The small molecule below binds the protein below.
Small molecule (SMILES): CC(=O)N[C@H]1[C@H](O[C@H]2[C@H](O)[C@@H](NC(C)=O)CO[C@@H]2CO)O[C@H](CO)[C@@H](O)[C@@H]1O

Sequence of chain 1.A:
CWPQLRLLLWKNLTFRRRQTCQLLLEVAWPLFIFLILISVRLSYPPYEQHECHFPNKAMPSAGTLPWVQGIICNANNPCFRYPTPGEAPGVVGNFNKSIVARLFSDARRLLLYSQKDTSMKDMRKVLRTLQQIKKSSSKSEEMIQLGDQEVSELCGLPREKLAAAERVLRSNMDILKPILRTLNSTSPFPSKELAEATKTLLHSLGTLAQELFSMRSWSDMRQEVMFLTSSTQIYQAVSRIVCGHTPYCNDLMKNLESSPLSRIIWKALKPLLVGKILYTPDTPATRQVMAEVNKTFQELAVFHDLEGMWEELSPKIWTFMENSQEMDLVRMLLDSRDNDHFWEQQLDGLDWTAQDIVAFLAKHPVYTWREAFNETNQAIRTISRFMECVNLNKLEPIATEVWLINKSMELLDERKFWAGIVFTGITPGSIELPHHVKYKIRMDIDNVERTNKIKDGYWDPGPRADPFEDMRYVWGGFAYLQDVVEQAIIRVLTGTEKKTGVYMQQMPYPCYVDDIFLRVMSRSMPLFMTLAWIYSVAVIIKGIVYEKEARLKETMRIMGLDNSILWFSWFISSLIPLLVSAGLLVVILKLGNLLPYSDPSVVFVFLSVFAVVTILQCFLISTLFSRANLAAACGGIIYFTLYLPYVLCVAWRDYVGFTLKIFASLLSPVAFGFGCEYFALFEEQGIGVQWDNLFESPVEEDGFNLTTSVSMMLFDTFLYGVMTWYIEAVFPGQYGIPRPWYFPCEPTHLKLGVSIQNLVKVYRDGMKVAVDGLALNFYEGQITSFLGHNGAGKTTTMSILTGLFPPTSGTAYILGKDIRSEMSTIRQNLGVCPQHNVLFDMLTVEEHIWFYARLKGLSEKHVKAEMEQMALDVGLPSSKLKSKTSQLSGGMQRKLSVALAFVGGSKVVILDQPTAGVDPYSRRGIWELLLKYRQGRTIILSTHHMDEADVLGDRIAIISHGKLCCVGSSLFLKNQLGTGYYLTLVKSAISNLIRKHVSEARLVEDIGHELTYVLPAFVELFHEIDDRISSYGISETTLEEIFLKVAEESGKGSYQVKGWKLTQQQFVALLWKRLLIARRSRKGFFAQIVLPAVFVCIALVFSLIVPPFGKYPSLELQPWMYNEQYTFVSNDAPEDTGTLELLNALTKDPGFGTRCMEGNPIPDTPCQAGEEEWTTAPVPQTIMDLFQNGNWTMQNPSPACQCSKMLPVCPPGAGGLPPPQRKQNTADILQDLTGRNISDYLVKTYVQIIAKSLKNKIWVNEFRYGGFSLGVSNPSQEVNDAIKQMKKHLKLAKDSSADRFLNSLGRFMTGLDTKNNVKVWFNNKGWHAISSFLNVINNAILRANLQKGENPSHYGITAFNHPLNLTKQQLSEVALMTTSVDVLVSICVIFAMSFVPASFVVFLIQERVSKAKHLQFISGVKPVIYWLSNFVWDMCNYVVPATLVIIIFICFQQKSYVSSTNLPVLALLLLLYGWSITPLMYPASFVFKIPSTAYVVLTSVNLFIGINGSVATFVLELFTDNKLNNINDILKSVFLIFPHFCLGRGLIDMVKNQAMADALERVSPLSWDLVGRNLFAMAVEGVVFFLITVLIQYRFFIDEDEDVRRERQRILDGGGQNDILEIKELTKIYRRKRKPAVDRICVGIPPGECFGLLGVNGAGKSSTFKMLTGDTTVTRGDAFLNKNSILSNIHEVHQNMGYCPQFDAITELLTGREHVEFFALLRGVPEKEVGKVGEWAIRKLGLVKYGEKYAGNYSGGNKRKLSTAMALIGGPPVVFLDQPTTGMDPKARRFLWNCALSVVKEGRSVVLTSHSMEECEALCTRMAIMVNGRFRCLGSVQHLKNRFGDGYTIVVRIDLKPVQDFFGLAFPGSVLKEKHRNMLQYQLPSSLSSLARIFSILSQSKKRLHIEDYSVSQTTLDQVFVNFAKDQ

Binding-site contacts:
Ligand atom O3 contacts residue ASN508 of chain 1.A at 4.0 Å.
Ligand atom C7 contacts residue ASN400 of chain 1.A at 3.8 Å.
Ligand atom C6 contacts residue GLN404 of chain 1.A at 4.1 Å.
Ligand atom C3 contacts residue HIS410 of chain 1.A at 3.9 Å.
Ligand atom C2 contacts residue GLN404 of chain 1.A at 4.4 Å.
Ligand atom C5 contacts residue ASN400 of chain 1.A at 3.7 Å.
Ligand atom C4 contacts residue ASN508 of chain 1.A at 3.8 Å.
Ligand atom C5 contacts residue ASN508 of chain 1.A at 4.0 Å.
Ligand atom C4 contacts residue ASN400 of chain 1.A at 4.2 Å.
Ligand atom N2 contacts residue HIS410 of chain 1.A at 3.6 Å.
Ligand atom O7 contacts residue ARG1572 of chain 1.A at 3.5 Å (salt-bridge).
Ligand atom C8 contacts residue ASP411 of chain 1.A at 3.4 Å.
Ligand atom C5 contacts residue LEU507 of chain 1.A at 3.6 Å (hydrophobic).
Ligand atom C2 contacts residue HIS410 of chain 1.A at 4.4 Å.
Ligand atom C8 contacts residue ALA407 of chain 1.A at 4.1 Å (hydrophobic).
Ligand atom O5 contacts residue ASN400 of chain 1.A at 2.4 Å (h-bond).
Ligand atom C6 contacts residue LEU507 of chain 1.A at 3.5 Å (hydrophobic).
Ligand atom N2 contacts residue ASN400 of chain 1.A at 2.9 Å (h-bond).
Ligand atom O7 contacts residue ASN400 of chain 1.A at 4.3 Å.
Ligand atom O3 contacts residue HIS410 of chain 1.A at 2.6 Å (h-bond).
Ligand atom C3 contacts residue ASN508 of chain 1.A at 3.3 Å.
Ligand atom C6 contacts residue ASN508 of chain 1.A at 3.7 Å.
Ligand atom O5 contacts residue GLN404 of chain 1.A at 3.5 Å (h-bond).
Ligand atom O6 contacts residue ASN508 of chain 1.A at 3.5 Å (h-bond).
Ligand atom C1 contacts residue ASN400 of chain 1.A at 1.4 Å.
Ligand atom O6 contacts residue GLN404 of chain 1.A at 3.4 Å.
Ligand atom C8 contacts residue HIS410 of chain 1.A at 3.5 Å.
Ligand atom O7 contacts residue ASP411 of chain 1.A at 4.3 Å.
Ligand atom C5 contacts residue GLN404 of chain 1.A at 4.3 Å.
Ligand atom O5 contacts residue LEU507 of chain 1.A at 3.9 Å.
Ligand atom O4 contacts residue ASN508 of chain 1.A at 3.4 Å (h-bond).
Ligand atom C7 contacts residue ASP411 of chain 1.A at 4.1 Å.
Ligand atom O6 contacts residue LEU507 of chain 1.A at 3.0 Å (h-bond).
Ligand atom O7 contacts residue HIS410 of chain 1.A at 4.4 Å.
Ligand atom C1 contacts residue GLN404 of chain 1.A at 4.2 Å.
Ligand atom C2 contacts residue ASN400 of chain 1.A at 2.5 Å.
Ligand atom C2 contacts residue ASN508 of chain 1.A at 4.3 Å.
Ligand atom C3 contacts residue ASN400 of chain 1.A at 3.8 Å.
Ligand atom C7 contacts residue HIS410 of chain 1.A at 3.7 Å.